A small-molecule ligand and the protein it binds are described below.
Small molecule (SMILES): CC(=O)N[C@@H]1[C@@H](O)[C@H](O)[C@@H](CO)O[C@H]1O

Sequence of chain 1.A:
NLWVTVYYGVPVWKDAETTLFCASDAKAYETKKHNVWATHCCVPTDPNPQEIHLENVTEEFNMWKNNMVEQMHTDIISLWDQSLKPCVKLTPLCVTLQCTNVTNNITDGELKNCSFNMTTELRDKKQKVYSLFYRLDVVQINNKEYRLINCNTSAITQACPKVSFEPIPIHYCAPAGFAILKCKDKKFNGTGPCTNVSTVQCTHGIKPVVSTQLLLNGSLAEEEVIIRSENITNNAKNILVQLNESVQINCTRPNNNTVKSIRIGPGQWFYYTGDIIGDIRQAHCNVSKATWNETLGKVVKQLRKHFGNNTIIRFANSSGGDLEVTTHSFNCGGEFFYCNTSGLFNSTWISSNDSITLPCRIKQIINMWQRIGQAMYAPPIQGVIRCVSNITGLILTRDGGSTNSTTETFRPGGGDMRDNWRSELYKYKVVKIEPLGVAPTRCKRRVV

Binding-site contacts:
Ligand atom C8 contacts residue NAG1 of chain 1.NA at 3.7 Å.
Ligand atom N2 contacts residue NAG1 of chain 1.NA at 3.5 Å (h-bond).
Ligand atom C3 contacts residue ASN387 of chain 1.A at 3.8 Å.
Ligand atom O3 contacts residue NAG1 of chain 1.NA at 2.9 Å (h-bond).
Ligand atom C8 contacts residue THR373 of chain 1.A at 4.0 Å.
Ligand atom O7 contacts residue ASN387 of chain 1.A at 3.7 Å.
Ligand atom O4 contacts residue NAG1 of chain 1.NA at 4.0 Å.
Ligand atom O7 contacts residue NAG1 of chain 1.NA at 4.3 Å.
Ligand atom C2 contacts residue NAG1 of chain 1.NA at 4.3 Å.
Ligand atom C8 contacts residue ASN387 of chain 1.A at 3.9 Å.
Ligand atom C2 contacts residue ASN387 of chain 1.A at 2.5 Å.
Ligand atom C8 contacts residue THR374 of chain 1.A at 4.1 Å.
Ligand atom C7 contacts residue ASN387 of chain 1.A at 3.5 Å.
Ligand atom C1 contacts residue SER389 of chain 1.A at 3.5 Å.
Ligand atom N2 contacts residue ASN387 of chain 1.A at 2.9 Å (h-bond).
Ligand atom O5 contacts residue ASN387 of chain 1.A at 2.4 Å (h-bond).
Ligand atom C5 contacts residue SER389 of chain 1.A at 4.5 Å.
Ligand atom C3 contacts residue NAG1 of chain 1.NA at 3.8 Å.
Ligand atom C5 contacts residue ASN387 of chain 1.A at 3.7 Å.
Ligand atom C4 contacts residue ASN387 of chain 1.A at 4.2 Å.
Ligand atom C7 contacts residue NAG1 of chain 1.NA at 3.6 Å.
Ligand atom C1 contacts residue ASN387 of chain 1.A at 1.5 Å.
Ligand atom O5 contacts residue SER389 of chain 1.A at 4.1 Å.